This protein binds this small molecule.
Small molecule (SMILES): COc1cc2c(cc1OC)C(=O)[C@H](CC1(F)CCN(Cc3cccc(F)c3)CC1)C2

Binding-site contacts:
Ligand atom C5 contacts residue TRP296 of chain 1.A at 3.4 Å (hydrophobic).
Ligand atom C14 contacts residue TYR351 of chain 1.A at 3.6 Å (hydrophobic).
Ligand atom C6 contacts residue TRP296 of chain 1.A at 3.8 Å (hydrophobic).
Ligand atom C24 contacts residue GLU212 of chain 1.A at 3.2 Å.
Ligand atom C10 contacts residue TRP296 of chain 1.A at 3.8 Å (hydrophobic).
Ligand atom C1 contacts residue TRP296 of chain 1.A at 3.4 Å (hydrophobic).
Ligand atom C24 contacts residue TRP96 of chain 1.A at 3.9 Å (hydrophobic).
Ligand atom C27 contacts residue TRP96 of chain 1.A at 3.7 Å (hydrophobic).
Ligand atom C10 contacts residue SER303 of chain 1.A at 3.4 Å.
Ligand atom C18 contacts residue TYR351 of chain 1.A at 3.8 Å (hydrophobic).
Ligand atom C23 contacts residue HIS457 of chain 1.A at 3.6 Å.
Ligand atom F26 contacts residue GLY130 of chain 1.A at 3.5 Å.
Ligand atom C30 contacts residue TRP296 of chain 1.A at 3.9 Å (hydrophobic).
Ligand atom C13 contacts residue TYR134 of chain 1.A at 3.9 Å (hydrophobic).
Ligand atom C3 contacts residue TRP296 of chain 1.A at 3.7 Å (hydrophobic).
Ligand atom C23 contacts residue GLY458 of chain 1.A at 3.6 Å.
Ligand atom C30 contacts residue TYR134 of chain 1.A at 3.3 Å (hydrophobic).
Ligand atom O12 contacts residue PHE305 of chain 1.A at 3.1 Å (h-bond).
Ligand atom O9 contacts residue SER303 of chain 1.A at 3.9 Å.
Ligand atom C30 contacts residue TYR351 of chain 1.A at 3.6 Å (hydrophobic).
Ligand atom C20 contacts residue TYR347 of chain 1.A at 3.2 Å (hydrophobic).
Ligand atom C4 contacts residue TRP296 of chain 1.A at 3.5 Å (hydrophobic).
Ligand atom C7 contacts residue TRP296 of chain 1.A at 3.8 Å (hydrophobic).
Ligand atom C1 contacts residue TYR82 of chain 1.A at 3.5 Å (hydrophobic).
Ligand atom C20 contacts residue TRP96 of chain 1.A at 3.8 Å (hydrophobic).
Ligand atom C29 contacts residue PHE348 of chain 1.A at 3.9 Å (hydrophobic).
Ligand atom C17 contacts residue TYR134 of chain 1.A at 3.4 Å (hydrophobic).
Ligand atom C21 contacts residue TRP96 of chain 1.A at 3.8 Å (hydrophobic).
Ligand atom O12 contacts residue PHE348 of chain 1.A at 3.9 Å.
Ligand atom N19 contacts residue TYR347 of chain 1.A at 3.8 Å.
Ligand atom C25 contacts residue TRP96 of chain 1.A at 3.7 Å (hydrophobic).
Ligand atom C22 contacts residue HIS457 of chain 1.A at 3.5 Å.
Ligand atom F16 contacts residue PHE348 of chain 1.A at 3.3 Å.
Ligand atom C23 contacts residue GLU212 of chain 1.A at 3.9 Å.
Ligand atom C28 contacts residue TYR347 of chain 1.A at 3.4 Å (hydrophobic).
Ligand atom C8 contacts residue TRP296 of chain 1.A at 3.7 Å (hydrophobic).
Ligand atom C29 contacts residue TYR347 of chain 1.A at 3.7 Å (hydrophobic).
Ligand atom O2 contacts residue TRP296 of chain 1.A at 3.6 Å.
Ligand atom C5 contacts residue TYR351 of chain 1.A at 3.6 Å (hydrophobic).
Ligand atom F26 contacts residue GLY131 of chain 1.A at 3.5 Å.

Sequence of chain 1.A:
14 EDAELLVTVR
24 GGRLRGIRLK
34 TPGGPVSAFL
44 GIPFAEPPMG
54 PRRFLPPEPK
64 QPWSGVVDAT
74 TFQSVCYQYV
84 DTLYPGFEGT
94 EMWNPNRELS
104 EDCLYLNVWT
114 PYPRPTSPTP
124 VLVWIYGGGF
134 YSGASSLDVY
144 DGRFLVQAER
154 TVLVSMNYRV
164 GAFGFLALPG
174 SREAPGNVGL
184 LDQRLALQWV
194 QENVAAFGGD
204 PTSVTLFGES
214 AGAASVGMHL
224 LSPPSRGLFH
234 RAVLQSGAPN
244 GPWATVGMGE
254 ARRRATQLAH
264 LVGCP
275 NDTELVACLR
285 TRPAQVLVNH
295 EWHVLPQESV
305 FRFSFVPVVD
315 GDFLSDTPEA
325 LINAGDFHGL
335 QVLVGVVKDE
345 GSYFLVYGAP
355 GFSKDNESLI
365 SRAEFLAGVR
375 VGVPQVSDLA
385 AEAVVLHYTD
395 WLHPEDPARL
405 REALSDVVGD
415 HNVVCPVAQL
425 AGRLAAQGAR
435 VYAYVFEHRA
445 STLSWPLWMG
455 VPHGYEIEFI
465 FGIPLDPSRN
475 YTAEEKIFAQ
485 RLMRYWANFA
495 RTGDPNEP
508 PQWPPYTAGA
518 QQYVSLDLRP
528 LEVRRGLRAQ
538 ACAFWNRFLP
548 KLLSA